Binding-site contacts:
Ligand atom C6 contacts residue PHE117 of chain 1.B at 3.8 Å (hydrophobic).
Ligand atom CAA contacts residue LEU229 of chain 1.B at 3.4 Å (hydrophobic).
Ligand atom CAL contacts residue LEU229 of chain 1.B at 3.9 Å (hydrophobic).
Ligand atom C6 contacts residue NAP1 of chain 1.J at 3.6 Å.
Ligand atom NAK contacts residue PHE117 of chain 1.B at 3.6 Å.
Ligand atom C5 contacts residue NAP1 of chain 1.J at 3.8 Å.
Ligand atom C5 contacts residue PHE117 of chain 1.B at 3.9 Å (hydrophobic).
Ligand atom NAC contacts residue ARG34 of chain 1.B at 3.6 Å.
Ligand atom CAH contacts residue TYR194 of chain 1.B at 3.9 Å (hydrophobic).
Ligand atom NAB contacts residue PHE117 of chain 1.B at 3.6 Å.
Ligand atom CAA contacts residue TRP241 of chain 1.B at 3.6 Å (hydrophobic).
Ligand atom CAA contacts residue MET233 of chain 1.B at 4.0 Å (hydrophobic).
Ligand atom NAB contacts residue SER115 of chain 1.B at 2.9 Å (h-bond).
Ligand atom CAD contacts residue DTT1 of chain 1.I at 3.9 Å.
Ligand atom CAH contacts residue NAP1 of chain 1.J at 3.3 Å.
Ligand atom CAL contacts residue DTT1 of chain 1.I at 3.9 Å.
Ligand atom NAK contacts residue ASP181 of chain 1.B at 3.7 Å.
Ligand atom CAF contacts residue PHE117 of chain 1.B at 3.5 Å (hydrophobic).
Ligand atom C4 contacts residue TYR194 of chain 1.B at 3.6 Å (hydrophobic).
Ligand atom N3 contacts residue NAP1 of chain 1.J at 2.8 Å (h-bond).
Ligand atom NAK contacts residue NAP1 of chain 1.J at 3.5 Å.
Ligand atom N1 contacts residue NAP1 of chain 1.J at 2.7 Å (h-bond).
Ligand atom C2 contacts residue NAP1 of chain 1.J at 3.2 Å.
Ligand atom CAP contacts residue PHE117 of chain 1.B at 3.8 Å (hydrophobic).
Ligand atom N3 contacts residue PHE117 of chain 1.B at 3.7 Å.
Ligand atom CAN contacts residue PHE117 of chain 1.B at 4.0 Å (hydrophobic).
Ligand atom N1 contacts residue PHE117 of chain 1.B at 3.8 Å.
Ligand atom NAK contacts residue TYR194 of chain 1.B at 2.8 Å (h-bond).
Ligand atom CAH contacts residue PHE117 of chain 1.B at 3.6 Å (hydrophobic).
Ligand atom C2 contacts residue PHE117 of chain 1.B at 3.5 Å (hydrophobic).
Ligand atom N3 contacts residue TYR194 of chain 1.B at 3.6 Å.
Ligand atom C4 contacts residue PHE117 of chain 1.B at 3.5 Å (hydrophobic).
Ligand atom C2 contacts residue SER115 of chain 1.B at 4.0 Å.
Ligand atom C4 contacts residue NAP1 of chain 1.J at 3.6 Å.
Ligand atom NAC contacts residue NAP1 of chain 1.J at 3.7 Å.
Ligand atom CAD contacts residue PRO230 of chain 1.B at 3.8 Å (hydrophobic).
Ligand atom CAP contacts residue NAP1 of chain 1.J at 3.6 Å.
Ligand atom NAB contacts residue NAP1 of chain 1.J at 3.0 Å (h-bond).
Ligand atom CAG contacts residue NAP1 of chain 1.J at 3.6 Å.
Ligand atom CAN contacts residue NAP1 of chain 1.J at 3.9 Å.

Sequence of chain 1.B:
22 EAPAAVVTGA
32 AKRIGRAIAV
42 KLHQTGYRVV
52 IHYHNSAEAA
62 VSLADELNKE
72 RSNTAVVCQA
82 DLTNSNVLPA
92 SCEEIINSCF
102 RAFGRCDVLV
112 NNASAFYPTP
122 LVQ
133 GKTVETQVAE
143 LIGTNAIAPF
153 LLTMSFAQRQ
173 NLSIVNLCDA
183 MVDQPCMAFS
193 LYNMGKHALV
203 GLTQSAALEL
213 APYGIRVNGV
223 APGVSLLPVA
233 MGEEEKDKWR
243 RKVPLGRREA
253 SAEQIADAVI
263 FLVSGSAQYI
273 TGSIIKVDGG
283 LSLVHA

The protein below binds the small molecule below.
Small molecule (SMILES): Cc1ccc(-c2c[nH]c3nc(N)nc(N)c23)cc1